Sequence of chain 1.A:
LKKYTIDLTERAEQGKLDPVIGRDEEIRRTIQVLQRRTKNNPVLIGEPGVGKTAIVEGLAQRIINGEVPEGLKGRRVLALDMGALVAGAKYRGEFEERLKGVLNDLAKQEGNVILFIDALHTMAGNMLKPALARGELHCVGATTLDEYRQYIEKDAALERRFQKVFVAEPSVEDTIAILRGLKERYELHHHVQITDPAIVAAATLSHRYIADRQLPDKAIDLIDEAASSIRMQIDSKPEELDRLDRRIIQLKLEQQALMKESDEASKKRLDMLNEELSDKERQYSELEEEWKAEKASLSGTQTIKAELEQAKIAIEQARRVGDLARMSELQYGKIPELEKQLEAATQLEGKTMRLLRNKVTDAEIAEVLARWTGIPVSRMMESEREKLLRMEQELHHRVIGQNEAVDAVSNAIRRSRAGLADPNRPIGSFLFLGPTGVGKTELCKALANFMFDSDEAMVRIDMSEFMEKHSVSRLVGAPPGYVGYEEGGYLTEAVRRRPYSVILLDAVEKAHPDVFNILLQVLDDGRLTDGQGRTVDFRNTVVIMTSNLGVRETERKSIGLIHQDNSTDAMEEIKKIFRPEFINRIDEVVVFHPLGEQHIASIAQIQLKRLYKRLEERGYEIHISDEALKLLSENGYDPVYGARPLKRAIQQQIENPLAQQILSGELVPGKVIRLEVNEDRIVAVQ

Sequence of chain 1.D:
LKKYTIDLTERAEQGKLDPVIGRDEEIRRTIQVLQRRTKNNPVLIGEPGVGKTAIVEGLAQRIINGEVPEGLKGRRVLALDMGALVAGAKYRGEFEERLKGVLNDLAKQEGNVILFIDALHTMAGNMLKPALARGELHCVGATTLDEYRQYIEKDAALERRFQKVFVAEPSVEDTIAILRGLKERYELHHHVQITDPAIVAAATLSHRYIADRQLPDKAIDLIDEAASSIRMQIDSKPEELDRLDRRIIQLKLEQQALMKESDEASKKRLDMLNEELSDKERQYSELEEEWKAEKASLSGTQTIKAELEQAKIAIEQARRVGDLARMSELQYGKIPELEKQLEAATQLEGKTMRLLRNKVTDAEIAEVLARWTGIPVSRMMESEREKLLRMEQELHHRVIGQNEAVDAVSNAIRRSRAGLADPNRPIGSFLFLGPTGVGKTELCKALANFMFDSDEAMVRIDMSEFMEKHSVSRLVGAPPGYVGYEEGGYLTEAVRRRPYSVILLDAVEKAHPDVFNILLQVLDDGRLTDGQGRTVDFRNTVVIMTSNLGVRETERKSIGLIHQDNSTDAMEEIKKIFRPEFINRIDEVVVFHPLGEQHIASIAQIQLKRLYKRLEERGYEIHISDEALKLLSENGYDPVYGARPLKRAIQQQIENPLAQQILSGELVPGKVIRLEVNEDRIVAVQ

Binding-site contacts:
Ligand atom O3A contacts residue GLY614 of chain 1.D at 3.2 Å.
Ligand atom PB contacts residue ARG754 of chain 1.A at 3.2 Å.
Ligand atom N6 contacts residue VAL613 of chain 1.D at 3.1 Å (h-bond).
Ligand atom O1A contacts residue LYS615 of chain 1.D at 3.3 Å (salt-bridge).
Ligand atom O3A contacts residue LYS615 of chain 1.D at 3.2 Å (salt-bridge).
Ligand atom N7 contacts residue GLY612 of chain 1.D at 2.9 Å (h-bond).
Ligand atom O1B contacts residue THR616 of chain 1.D at 2.5 Å (h-bond).
Ligand atom O3B contacts residue GLU756 of chain 1.A at 2.8 Å (salt-bridge).
Ligand atom PA contacts residue THR616 of chain 1.D at 3.2 Å.
Ligand atom N6 contacts residue ILE575 of chain 1.D at 3.5 Å.
Ligand atom O2G contacts residue THR616 of chain 1.D at 3.5 Å (h-bond).
Ligand atom O3B contacts residue ARG754 of chain 1.A at 2.3 Å (salt-bridge).
Ligand atom N7 contacts residue VAL613 of chain 1.D at 3.1 Å.
Ligand atom PA contacts residue GLU756 of chain 1.A at 3.4 Å.
Ligand atom O4' contacts residue GLU756 of chain 1.A at 3.4 Å (salt-bridge).
Ligand atom O3A contacts residue GLU756 of chain 1.A at 2.8 Å (salt-bridge).
Ligand atom O2B contacts residue ARG754 of chain 1.A at 3.1 Å (salt-bridge).
Ligand atom O1A contacts residue THR616 of chain 1.D at 2.5 Å (h-bond).
Ligand atom O2A contacts residue THR616 of chain 1.D at 2.9 Å (h-bond).
Ligand atom PA contacts residue GLY614 of chain 1.D at 3.6 Å.
Ligand atom C6 contacts residue VAL613 of chain 1.D at 3.1 Å (hydrophobic).
Ligand atom O3G contacts residue ASP699 of chain 1.A at 3.3 Å (salt-bridge).
Ligand atom PG contacts residue ARG754 of chain 1.A at 3.2 Å.
Ligand atom O1B contacts residue LYS615 of chain 1.D at 3.5 Å (salt-bridge).
Ligand atom N7 contacts residue GLY614 of chain 1.D at 3.3 Å (h-bond).
Ligand atom O5' contacts residue GLU756 of chain 1.A at 2.8 Å (salt-bridge).
Ligand atom C5 contacts residue VAL613 of chain 1.D at 3.2 Å (hydrophobic).
Ligand atom O2B contacts residue LYS615 of chain 1.D at 3.2 Å.
Ligand atom O2' contacts residue GLU617 of chain 1.D at 2.9 Å (salt-bridge).
Ligand atom PB contacts residue LYS615 of chain 1.D at 3.5 Å.
Ligand atom O1A contacts residue GLU617 of chain 1.D at 2.5 Å (salt-bridge).
Ligand atom O3G contacts residue ARG754 of chain 1.A at 3.2 Å (salt-bridge).
Ligand atom C8 contacts residue GLY614 of chain 1.D at 3.6 Å.
Ligand atom S1G contacts residue ARG754 of chain 1.A at 2.8 Å (salt-bridge).
Ligand atom O1A contacts residue GLY614 of chain 1.D at 3.3 Å.
Ligand atom C5' contacts residue GLU756 of chain 1.A at 3.3 Å.
Ligand atom O2B contacts residue THR611 of chain 1.D at 3.1 Å.
Ligand atom O2A contacts residue GLU756 of chain 1.A at 2.9 Å (salt-bridge).
Ligand atom O5' contacts residue GLY614 of chain 1.D at 3.5 Å.
Ligand atom C2' contacts residue GLU617 of chain 1.D at 3.3 Å.

This protein binds this small molecule.
Small molecule (SMILES): Nc1ncnc2c1ncn2[C@@H]1O[C@H](COP(=O)(O)OP(=O)(O)OP(O)(O)=S)[C@@H](O)[C@H]1O